Binding-site contacts:
Ligand atom C4A contacts residue TYR144 of chain 2.A at 3.8 Å (hydrophobic).
Ligand atom C5 contacts residue MET214 of chain 2.A at 3.6 Å (hydrophobic).
Ligand atom CM2 contacts residue ILE122 of chain 2.A at 3.7 Å (hydrophobic).
Ligand atom O5A contacts residue ALA166 of chain 2.A at 3.9 Å.
Ligand atom CM6 contacts residue LEU184 of chain 2.A at 3.4 Å (hydrophobic).
Ligand atom CM4 contacts residue TYR142 of chain 2.A at 3.1 Å (hydrophobic).
Ligand atom C3 contacts residue LEU100 of chain 2.A at 3.9 Å (hydrophobic).
Ligand atom O5A contacts residue PHE179 of chain 2.A at 3.7 Å.
Ligand atom C1C contacts residue MET214 of chain 2.A at 3.7 Å (hydrophobic).
Ligand atom C2C contacts residue ILE98 of chain 2.A at 4.0 Å (hydrophobic).
Ligand atom C1A contacts residue PHE179 of chain 2.A at 3.5 Å (hydrophobic).
Ligand atom C6B contacts residue LEU181 of chain 2.A at 3.3 Å (hydrophobic).
Ligand atom N2 contacts residue MET214 of chain 2.A at 3.8 Å.
Ligand atom C5B contacts residue LEU181 of chain 2.A at 3.3 Å (hydrophobic).
Ligand atom CM6 contacts residue TYR144 of chain 2.A at 3.7 Å (hydrophobic).
Ligand atom C4 contacts residue TYR190 of chain 2.A at 3.8 Å (hydrophobic).
Ligand atom C4A contacts residue PHE179 of chain 2.A at 3.3 Å (hydrophobic).
Ligand atom C2A contacts residue PHE179 of chain 2.A at 3.3 Å (hydrophobic).
Ligand atom O1 contacts residue MET214 of chain 2.A at 3.2 Å.
Ligand atom O1B contacts residue ILE98 of chain 2.A at 2.9 Å.
Ligand atom C4B contacts residue PHE179 of chain 2.A at 3.9 Å (hydrophobic).
Ligand atom O1 contacts residue LEU100 of chain 2.A at 4.0 Å.
Ligand atom N3A contacts residue LEU217 of chain 2.A at 3.4 Å.
Ligand atom C4B contacts residue LEU181 of chain 2.A at 3.8 Å (hydrophobic).
Ligand atom CM6 contacts residue LEU181 of chain 2.A at 3.7 Å (hydrophobic).
Ligand atom CM3 contacts residue TYR190 of chain 2.A at 3.9 Å (hydrophobic).
Ligand atom CM2 contacts residue ILE236 of chain 2.A at 4.0 Å (hydrophobic).
Ligand atom C5B contacts residue TYR144 of chain 2.A at 3.6 Å (hydrophobic).
Ligand atom CM4 contacts residue VAL168 of chain 2.A at 3.5 Å (hydrophobic).
Ligand atom C2B contacts residue ILE122 of chain 2.A at 3.9 Å (hydrophobic).
Ligand atom N2 contacts residue LEU100 of chain 2.A at 3.8 Å.
Ligand atom C6B contacts residue ILE98 of chain 2.A at 3.6 Å (hydrophobic).
Ligand atom O5A contacts residue TYR144 of chain 2.A at 3.1 Å.
Ligand atom C2A contacts residue TYR144 of chain 2.A at 3.7 Å (hydrophobic).
Ligand atom C1B contacts residue LEU181 of chain 2.A at 3.8 Å (hydrophobic).
Ligand atom N3A contacts residue PHE179 of chain 2.A at 3.0 Å.
Ligand atom C2B contacts residue ILE98 of chain 2.A at 3.9 Å (hydrophobic).
Ligand atom C1A contacts residue TYR144 of chain 2.A at 3.1 Å (hydrophobic).
Ligand atom C1B contacts residue ILE98 of chain 2.A at 3.6 Å (hydrophobic).
Ligand atom CM4 contacts residue PHE179 of chain 2.A at 3.9 Å (hydrophobic).

Sequence of chain 2.A:
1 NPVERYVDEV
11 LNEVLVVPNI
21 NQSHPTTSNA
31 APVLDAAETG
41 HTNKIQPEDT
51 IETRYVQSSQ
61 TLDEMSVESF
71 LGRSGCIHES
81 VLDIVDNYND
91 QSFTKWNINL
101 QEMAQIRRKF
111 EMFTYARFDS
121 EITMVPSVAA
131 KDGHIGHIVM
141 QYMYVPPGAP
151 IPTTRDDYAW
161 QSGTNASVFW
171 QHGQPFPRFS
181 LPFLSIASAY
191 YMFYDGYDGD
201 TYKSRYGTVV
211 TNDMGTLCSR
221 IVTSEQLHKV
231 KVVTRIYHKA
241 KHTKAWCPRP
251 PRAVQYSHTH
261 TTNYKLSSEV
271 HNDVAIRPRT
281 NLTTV

A small-molecule ligand and the protein it binds are described below.
Small molecule (SMILES): Cc1cc(CCCOc2c(C)cc(-c3coc(C)n3)cc2C)on1

Sequence of chain 2.C:
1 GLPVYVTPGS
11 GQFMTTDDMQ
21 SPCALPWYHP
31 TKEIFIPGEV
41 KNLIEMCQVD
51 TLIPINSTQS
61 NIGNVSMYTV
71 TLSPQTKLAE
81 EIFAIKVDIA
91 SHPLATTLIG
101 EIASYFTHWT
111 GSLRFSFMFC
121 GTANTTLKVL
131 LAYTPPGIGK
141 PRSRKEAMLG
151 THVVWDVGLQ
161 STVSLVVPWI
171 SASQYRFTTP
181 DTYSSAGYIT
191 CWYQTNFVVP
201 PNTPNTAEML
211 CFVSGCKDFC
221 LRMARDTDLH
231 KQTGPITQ